Sequence of chain 1.A:
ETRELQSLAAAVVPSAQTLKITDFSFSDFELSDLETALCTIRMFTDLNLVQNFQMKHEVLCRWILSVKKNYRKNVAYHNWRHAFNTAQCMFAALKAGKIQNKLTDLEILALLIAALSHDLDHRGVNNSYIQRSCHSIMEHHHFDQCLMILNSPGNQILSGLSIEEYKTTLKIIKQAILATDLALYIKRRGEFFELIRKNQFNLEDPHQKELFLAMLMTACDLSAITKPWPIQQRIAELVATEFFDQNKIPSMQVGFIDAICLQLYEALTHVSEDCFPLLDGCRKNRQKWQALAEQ

This protein binds this small molecule.
Small molecule (SMILES): COc1ccc(CNc2nc(N(CCO)CCO)nc3c2[nH]c(=O)n3C(C)C)cc1

Binding-site contacts:
Ligand atom O3 contacts residue GLN262 of chain 1.A at 3.1 Å (h-bond).
Ligand atom O3 contacts residue GLN304 of chain 1.A at 3.3 Å (h-bond).
Ligand atom C11 contacts residue TYR99 of chain 1.A at 3.3 Å (hydrophobic).
Ligand atom C17 contacts residue PHE273 of chain 1.A at 3.9 Å (hydrophobic).
Ligand atom C10 contacts residue ILE255 of chain 1.A at 3.8 Å (hydrophobic).
Ligand atom O3 contacts residue ALA266 of chain 1.A at 3.3 Å.
Ligand atom C3 contacts residue PHE307 of chain 1.A at 3.6 Å (hydrophobic).
Ligand atom C9 contacts residue VAL269 of chain 1.A at 3.9 Å (hydrophobic).
Ligand atom C9 contacts residue TYR99 of chain 1.A at 3.4 Å (hydrophobic).
Ligand atom C20 contacts residue PHE273 of chain 1.A at 3.7 Å (hydrophobic).
Ligand atom C19 contacts residue PHE273 of chain 1.A at 4.0 Å (hydrophobic).
Ligand atom C15 contacts residue GLN304 of chain 1.A at 3.2 Å.
Ligand atom C11 contacts residue LEU252 of chain 1.A at 3.9 Å (hydrophobic).
Ligand atom N6 contacts residue GLN304 of chain 1.A at 3.5 Å (h-bond).
Ligand atom C7 contacts residue LEU252 of chain 1.A at 3.5 Å (hydrophobic).
Ligand atom C18 contacts residue MET303 of chain 1.A at 3.5 Å (hydrophobic).
Ligand atom C20 contacts residue PHE274 of chain 1.A at 3.3 Å (hydrophobic).
Ligand atom O4 contacts residue ILE300 of chain 1.A at 3.5 Å.
Ligand atom N3 contacts residue PHE273 of chain 1.A at 4.0 Å.
Ligand atom O2 contacts residue ILE255 of chain 1.A at 3.7 Å.
Ligand atom N1 contacts residue PHE307 of chain 1.A at 3.6 Å.
Ligand atom C7 contacts residue PHE307 of chain 1.A at 3.8 Å (hydrophobic).
Ligand atom C1 contacts residue PHE307 of chain 1.A at 3.6 Å (hydrophobic).
Ligand atom O4 contacts residue ALA270 of chain 1.A at 3.5 Å.
Ligand atom C2 contacts residue PHE307 of chain 1.A at 3.5 Å (hydrophobic).
Ligand atom C4 contacts residue PHE307 of chain 1.A at 3.8 Å (hydrophobic).
Ligand atom N3 contacts residue PHE307 of chain 1.A at 3.9 Å.
Ligand atom C20 contacts residue ALA270 of chain 1.A at 3.9 Å (hydrophobic).
Ligand atom N4 contacts residue PHE307 of chain 1.A at 3.9 Å.
Ligand atom C12 contacts residue GLN262 of chain 1.A at 3.5 Å.
Ligand atom N6 contacts residue PHE307 of chain 1.A at 3.8 Å.
Ligand atom N5 contacts residue PHE307 of chain 1.A at 4.0 Å.
Ligand atom C18 contacts residue PHE273 of chain 1.A at 3.8 Å (hydrophobic).
Ligand atom O2 contacts residue ALA254 of chain 1.A at 3.9 Å.
Ligand atom C16 contacts residue GLN304 of chain 1.A at 3.9 Å.
Ligand atom N4 contacts residue PHE273 of chain 1.A at 3.7 Å.
Ligand atom N2 contacts residue PHE307 of chain 1.A at 3.6 Å.
Ligand atom C19 contacts residue MET303 of chain 1.A at 3.7 Å (hydrophobic).
Ligand atom C5 contacts residue PHE273 of chain 1.A at 3.7 Å (hydrophobic).
Ligand atom O2 contacts residue LEU252 of chain 1.A at 2.8 Å (h-bond).